Binding-site contacts:
Ligand atom C1 contacts residue ASN234 of chain 1.H at 1.5 Å.
Ligand atom O7 contacts residue ASN234 of chain 1.H at 3.9 Å.
Ligand atom N2 contacts residue ASN234 of chain 1.H at 2.9 Å (h-bond).
Ligand atom C4 contacts residue ASN234 of chain 1.H at 4.3 Å.
Ligand atom O5 contacts residue ASN234 of chain 1.H at 2.4 Å (h-bond).
Ligand atom C2 contacts residue ASN234 of chain 1.H at 2.5 Å.
Ligand atom C3 contacts residue ASN234 of chain 1.H at 3.8 Å.
Ligand atom C7 contacts residue ASN234 of chain 1.H at 3.6 Å.
Ligand atom C5 contacts residue ASN234 of chain 1.H at 3.7 Å.

Sequence of chain 1.H:
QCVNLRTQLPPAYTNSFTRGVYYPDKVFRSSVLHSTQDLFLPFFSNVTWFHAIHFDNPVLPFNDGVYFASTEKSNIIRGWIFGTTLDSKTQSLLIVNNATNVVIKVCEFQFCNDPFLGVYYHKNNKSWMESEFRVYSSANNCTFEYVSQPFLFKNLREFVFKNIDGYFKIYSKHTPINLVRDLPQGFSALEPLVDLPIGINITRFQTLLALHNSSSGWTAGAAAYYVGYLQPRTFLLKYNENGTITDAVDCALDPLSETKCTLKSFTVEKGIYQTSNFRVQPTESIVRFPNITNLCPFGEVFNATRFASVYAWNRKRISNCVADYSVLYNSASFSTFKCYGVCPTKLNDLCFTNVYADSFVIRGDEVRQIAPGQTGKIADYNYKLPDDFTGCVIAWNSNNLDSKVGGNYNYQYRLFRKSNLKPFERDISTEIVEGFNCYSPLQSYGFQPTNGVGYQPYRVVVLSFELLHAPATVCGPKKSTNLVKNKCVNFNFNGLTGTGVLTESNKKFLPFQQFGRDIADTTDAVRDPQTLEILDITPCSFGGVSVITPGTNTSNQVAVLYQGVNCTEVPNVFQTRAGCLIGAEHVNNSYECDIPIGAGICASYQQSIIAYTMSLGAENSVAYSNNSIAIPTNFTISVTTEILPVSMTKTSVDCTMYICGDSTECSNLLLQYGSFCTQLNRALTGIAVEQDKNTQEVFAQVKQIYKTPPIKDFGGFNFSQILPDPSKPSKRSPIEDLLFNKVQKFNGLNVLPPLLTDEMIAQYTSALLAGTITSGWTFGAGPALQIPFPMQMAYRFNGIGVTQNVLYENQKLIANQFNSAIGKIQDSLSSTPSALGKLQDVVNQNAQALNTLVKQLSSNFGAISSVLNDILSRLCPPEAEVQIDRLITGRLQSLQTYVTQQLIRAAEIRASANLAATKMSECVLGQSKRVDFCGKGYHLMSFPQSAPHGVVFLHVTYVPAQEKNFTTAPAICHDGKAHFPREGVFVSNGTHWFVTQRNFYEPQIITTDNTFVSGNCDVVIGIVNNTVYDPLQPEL

A small-molecule ligand and the protein it binds are described below.
Small molecule (SMILES): CC(=O)N[C@@H]1[C@@H](O)[C@H](O)[C@@H](CO)O[C@H]1O